The protein below binds the small molecule below.
Small molecule (SMILES): CC(=O)N[C@H]1[C@H](O[C@H]2[C@H](O)[C@@H](NC(C)=O)CO[C@@H]2CO)O[C@H](CO)[C@@H](O[C@@H]2O[C@H](CO)[C@@H](O)[C@H](O[C@H]3O[C@H](CO)[C@@H](O)[C@H](O)[C@@H]3O[C@H]3O[C@H](CO)[C@@H](O)[C@H](O)[C@@H]3O[C@H]3O[C@H](CO)[C@@H](O)[C@H](O)[C@@H]3O)[C@@H]2O)[C@@H]1O

Sequence of chain 1.D:
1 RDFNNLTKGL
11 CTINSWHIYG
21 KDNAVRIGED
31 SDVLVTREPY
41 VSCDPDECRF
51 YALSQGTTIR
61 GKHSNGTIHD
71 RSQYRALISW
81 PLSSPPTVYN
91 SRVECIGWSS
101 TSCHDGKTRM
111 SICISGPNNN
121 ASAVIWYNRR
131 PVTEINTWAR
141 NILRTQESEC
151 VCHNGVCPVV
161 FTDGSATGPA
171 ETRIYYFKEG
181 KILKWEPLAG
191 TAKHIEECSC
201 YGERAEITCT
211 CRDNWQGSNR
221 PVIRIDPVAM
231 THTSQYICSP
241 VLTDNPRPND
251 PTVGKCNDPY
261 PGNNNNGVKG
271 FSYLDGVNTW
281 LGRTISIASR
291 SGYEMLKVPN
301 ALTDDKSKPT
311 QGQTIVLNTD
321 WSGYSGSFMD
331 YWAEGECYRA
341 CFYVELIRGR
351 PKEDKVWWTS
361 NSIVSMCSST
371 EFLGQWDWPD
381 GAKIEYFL

Sequence of chain 1.E:
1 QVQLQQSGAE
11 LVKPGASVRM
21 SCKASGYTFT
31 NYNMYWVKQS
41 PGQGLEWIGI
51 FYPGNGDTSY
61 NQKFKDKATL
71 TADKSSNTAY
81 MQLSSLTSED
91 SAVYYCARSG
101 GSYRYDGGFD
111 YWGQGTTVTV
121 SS

Binding-site contacts:
Ligand atom O2 contacts residue ASP106 of chain 1.E at 3.1 Å (salt-bridge).
Ligand atom C6 contacts residue ILE285 of chain 1.D at 3.4 Å (hydrophobic).
Ligand atom O3 contacts residue ARG283 of chain 1.D at 2.6 Å (salt-bridge).
Ligand atom C3 contacts residue GLY312 of chain 1.D at 3.3 Å.
Ligand atom O5 contacts residue GLY374 of chain 1.D at 3.1 Å.
Ligand atom O3 contacts residue GLN311 of chain 1.D at 3.4 Å.
Ligand atom N2 contacts residue ASN120 of chain 3.D at 2.8 Å (h-bond).
Ligand atom C8 contacts residue PHE372 of chain 1.D at 3.5 Å (hydrophobic).
Ligand atom O2 contacts residue LEU296 of chain 1.D at 3.4 Å.
Ligand atom C6 contacts residue ASP250 of chain 1.D at 3.3 Å.
Ligand atom C1 contacts residue ASN120 of chain 3.D at 1.5 Å.
Ligand atom O5 contacts residue ASP250 of chain 1.D at 3.3 Å (salt-bridge).
Ligand atom C6 contacts residue GLN375 of chain 1.D at 3.5 Å.
Ligand atom C3 contacts residue ASN249 of chain 1.D at 3.6 Å.
Ligand atom C2 contacts residue ASN120 of chain 3.D at 2.5 Å.
Ligand atom O4 contacts residue ASP250 of chain 1.D at 3.5 Å (salt-bridge).
Ligand atom O3 contacts residue GLY312 of chain 1.D at 3.0 Å (h-bond).
Ligand atom O5 contacts residue GLY312 of chain 1.D at 3.7 Å.
Ligand atom C6 contacts residue MAN1 of chain 3.M at 3.0 Å.
Ligand atom O3 contacts residue ASP250 of chain 1.D at 3.0 Å (salt-bridge).
Ligand atom O5 contacts residue GLN375 of chain 1.D at 3.5 Å (h-bond).
Ligand atom C7 contacts residue ASN120 of chain 3.D at 3.5 Å.
Ligand atom O6 contacts residue LYS308 of chain 1.D at 3.2 Å (salt-bridge).
Ligand atom O5 contacts residue ASN120 of chain 3.D at 2.5 Å (h-bond).
Ligand atom O6 contacts residue MAN1 of chain 3.M at 2.4 Å (h-bond).
Ligand atom O6 contacts residue LEU373 of chain 1.D at 2.9 Å (h-bond).
Ligand atom O6 contacts residue ASP250 of chain 1.D at 2.3 Å (salt-bridge).
Ligand atom C3 contacts residue GLU294 of chain 1.D at 3.5 Å.
Ligand atom O6 contacts residue THR310 of chain 1.D at 3.4 Å (h-bond).
Ligand atom O3 contacts residue ASN249 of chain 1.D at 2.6 Å (h-bond).
Ligand atom C8 contacts residue GLN311 of chain 1.D at 3.5 Å.
Ligand atom O2 contacts residue GLY312 of chain 1.D at 3.0 Å.
Ligand atom O2 contacts residue ASN249 of chain 1.D at 3.1 Å (h-bond).
Ligand atom C4 contacts residue GLU294 of chain 1.D at 3.6 Å.
Ligand atom O4 contacts residue ARG247 of chain 1.D at 3.4 Å (salt-bridge).
Ligand atom C8 contacts residue ARG140 of chain 3.D at 3.5 Å.
Ligand atom O4 contacts residue GLU294 of chain 1.D at 2.9 Å (salt-bridge).
Ligand atom O6 contacts residue ILE285 of chain 1.D at 2.9 Å (h-bond).
Ligand atom C2 contacts residue ASP106 of chain 1.E at 3.6 Å.
Ligand atom O3 contacts residue GLU294 of chain 1.D at 2.7 Å (salt-bridge).

Sequence of chain 1.F:
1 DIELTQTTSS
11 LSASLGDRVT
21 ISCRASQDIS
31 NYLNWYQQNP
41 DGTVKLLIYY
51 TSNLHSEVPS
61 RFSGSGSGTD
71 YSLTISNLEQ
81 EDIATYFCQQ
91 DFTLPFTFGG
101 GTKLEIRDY

Sequence of chain 3.D:
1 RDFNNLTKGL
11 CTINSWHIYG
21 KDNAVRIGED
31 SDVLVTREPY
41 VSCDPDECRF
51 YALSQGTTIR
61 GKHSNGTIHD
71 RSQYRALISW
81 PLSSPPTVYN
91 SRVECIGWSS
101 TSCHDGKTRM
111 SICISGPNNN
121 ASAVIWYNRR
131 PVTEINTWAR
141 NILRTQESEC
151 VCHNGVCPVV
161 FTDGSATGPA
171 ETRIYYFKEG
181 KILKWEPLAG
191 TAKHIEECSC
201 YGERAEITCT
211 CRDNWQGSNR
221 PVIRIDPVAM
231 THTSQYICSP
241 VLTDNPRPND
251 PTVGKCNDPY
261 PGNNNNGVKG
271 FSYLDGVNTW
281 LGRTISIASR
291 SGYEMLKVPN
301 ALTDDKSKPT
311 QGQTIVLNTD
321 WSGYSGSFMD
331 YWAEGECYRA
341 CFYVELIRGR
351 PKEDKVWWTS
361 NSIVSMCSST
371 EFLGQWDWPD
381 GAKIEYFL